Binding-site contacts:
Ligand atom CG contacts residue ALA203 of chain 1.A at 4.2 Å (hydrophobic).
Ligand atom O contacts residue ALA203 of chain 1.A at 4.1 Å.
Ligand atom CG contacts residue GLU202 of chain 1.A at 4.3 Å.
Ligand atom CD contacts residue LEU201 of chain 1.A at 3.1 Å (hydrophobic).
Ligand atom N contacts residue SER214 of chain 1.A at 4.3 Å.
Ligand atom CD contacts residue ALA203 of chain 1.A at 4.0 Å (hydrophobic).
Ligand atom CG contacts residue LEU201 of chain 1.A at 3.3 Å (hydrophobic).
Ligand atom CD contacts residue GLU202 of chain 1.A at 4.2 Å.
Ligand atom CD contacts residue SER214 of chain 1.A at 4.1 Å.
Ligand atom N contacts residue LEU201 of chain 1.A at 4.5 Å.

Sequence of chain 1.A:
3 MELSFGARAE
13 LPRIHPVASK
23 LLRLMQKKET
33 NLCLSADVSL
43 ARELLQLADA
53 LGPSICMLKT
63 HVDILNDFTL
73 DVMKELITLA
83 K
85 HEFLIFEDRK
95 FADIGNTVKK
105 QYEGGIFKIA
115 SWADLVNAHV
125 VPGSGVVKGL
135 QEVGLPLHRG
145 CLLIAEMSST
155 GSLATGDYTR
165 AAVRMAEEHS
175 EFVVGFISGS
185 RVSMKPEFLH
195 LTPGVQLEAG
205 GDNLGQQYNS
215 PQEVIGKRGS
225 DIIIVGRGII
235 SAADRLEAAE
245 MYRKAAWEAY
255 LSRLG

A protein and the small-molecule ligand that binds it are described below.
Small molecule (SMILES): O=C(O)[C@@H]1CCCN1